The small molecule below binds the protein below.
Small molecule (SMILES): CC(C)c1ccc2oc3nc(N)c(C(=O)O)cc3c(=O)c2c1

Binding-site contacts:
Ligand atom CAJ contacts residue MET267 of chain 1.D at 2.9 Å (hydrophobic).
Ligand atom CAC contacts residue TYR477 of chain 1.D at 3.4 Å (hydrophobic).
Ligand atom NAA contacts residue ALA214 of chain 1.D at 3.4 Å.
Ligand atom CAD contacts residue ALA478 of chain 1.D at 3.8 Å (hydrophobic).
Ligand atom CAH contacts residue LEU193 of chain 1.D at 4.1 Å (hydrophobic).
Ligand atom NAB contacts residue THR265 of chain 1.D at 2.9 Å (h-bond).
Ligand atom CAL contacts residue MET267 of chain 1.D at 3.9 Å (hydrophobic).
Ligand atom OAU contacts residue SER331 of chain 1.D at 3.7 Å.
Ligand atom CAE contacts residue ALA478 of chain 1.D at 3.3 Å (hydrophobic).
Ligand atom NAA contacts residue MET267 of chain 1.D at 3.7 Å.
Ligand atom CAR contacts residue SER331 of chain 1.D at 4.1 Å.
Ligand atom CAL contacts residue ALA214 of chain 1.D at 4.1 Å (hydrophobic).
Ligand atom CAR contacts residue LEU321 of chain 1.D at 4.0 Å (hydrophobic).
Ligand atom OAS contacts residue LEU193 of chain 1.D at 3.8 Å.
Ligand atom CAN contacts residue LEU321 of chain 1.D at 3.5 Å (hydrophobic).
Ligand atom CAM contacts residue ALA214 of chain 1.D at 3.9 Å (hydrophobic).
Ligand atom NAA contacts residue THR265 of chain 1.D at 3.5 Å (h-bond).
Ligand atom CAP contacts residue LEU321 of chain 1.D at 3.9 Å (hydrophobic).
Ligand atom CAG contacts residue LEU193 of chain 1.D at 4.0 Å (hydrophobic).
Ligand atom NAB contacts residue VAL248 of chain 1.D at 4.0 Å.
Ligand atom CAI contacts residue MET267 of chain 1.D at 3.1 Å (hydrophobic).
Ligand atom OAS contacts residue MET267 of chain 1.D at 3.3 Å (h-bond).
Ligand atom NAB contacts residue ALA214 of chain 1.D at 4.0 Å.
Ligand atom CAK contacts residue MET267 of chain 1.D at 3.6 Å (hydrophobic).
Ligand atom CAE contacts residue LEU193 of chain 1.D at 3.3 Å (hydrophobic).
Ligand atom CAO contacts residue LEU321 of chain 1.D at 3.5 Å (hydrophobic).
Ligand atom CAF contacts residue LEU193 of chain 1.D at 3.9 Å (hydrophobic).
Ligand atom OAU contacts residue MET264 of chain 1.D at 3.4 Å (h-bond).
Ligand atom CAK contacts residue LEU193 of chain 1.D at 3.6 Å (hydrophobic).
Ligand atom CAJ contacts residue LEU193 of chain 1.D at 3.8 Å (hydrophobic).
Ligand atom CAI contacts residue LEU193 of chain 1.D at 3.6 Å (hydrophobic).
Ligand atom NAB contacts residue MET264 of chain 1.D at 3.6 Å.
Ligand atom CAM contacts residue THR265 of chain 1.D at 3.7 Å.
Ligand atom CAM contacts residue LEU321 of chain 1.D at 3.8 Å (hydrophobic).
Ligand atom OAS contacts residue ILE266 of chain 1.D at 4.0 Å.
Ligand atom CAC contacts residue ALA478 of chain 1.D at 3.5 Å (hydrophobic).
Ligand atom CAJ contacts residue ASN268 of chain 1.D at 3.9 Å.
Ligand atom NAA contacts residue LEU321 of chain 1.D at 4.1 Å.
Ligand atom CAC contacts residue GLY270 of chain 1.D at 3.8 Å.
Ligand atom CAH contacts residue MET267 of chain 1.D at 4.0 Å (hydrophobic).

Sequence of chain 1.D:
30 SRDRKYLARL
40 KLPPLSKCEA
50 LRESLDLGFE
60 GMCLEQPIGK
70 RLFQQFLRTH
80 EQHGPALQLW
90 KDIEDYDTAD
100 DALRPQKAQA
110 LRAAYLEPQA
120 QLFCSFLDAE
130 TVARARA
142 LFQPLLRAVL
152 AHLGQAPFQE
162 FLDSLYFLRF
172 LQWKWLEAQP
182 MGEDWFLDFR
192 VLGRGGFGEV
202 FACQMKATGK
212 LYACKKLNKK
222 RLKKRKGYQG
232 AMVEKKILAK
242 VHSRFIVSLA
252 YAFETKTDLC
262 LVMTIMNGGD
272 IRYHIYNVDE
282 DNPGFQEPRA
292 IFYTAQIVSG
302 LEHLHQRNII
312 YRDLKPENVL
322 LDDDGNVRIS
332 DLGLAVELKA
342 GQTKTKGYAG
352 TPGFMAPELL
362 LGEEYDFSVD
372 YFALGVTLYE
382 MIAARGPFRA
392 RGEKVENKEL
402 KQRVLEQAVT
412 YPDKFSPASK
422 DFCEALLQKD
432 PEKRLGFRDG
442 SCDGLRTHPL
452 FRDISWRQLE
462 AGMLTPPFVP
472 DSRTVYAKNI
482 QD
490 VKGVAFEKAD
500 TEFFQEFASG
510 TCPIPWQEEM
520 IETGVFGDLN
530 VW